A protein and the small-molecule ligand that binds it are described below.
Small molecule (SMILES): CC(=O)N[C@@H]1[C@@H](O)[C@H](O)[C@@H](CO)O[C@H]1O

Binding-site contacts:
Ligand atom C5 contacts residue ASN159 of chain 1.I at 3.7 Å.
Ligand atom O7 contacts residue ASN159 of chain 1.I at 3.3 Å (h-bond).
Ligand atom O5 contacts residue ASN159 of chain 1.I at 2.3 Å (h-bond).
Ligand atom C3 contacts residue ASN159 of chain 1.I at 3.8 Å.
Ligand atom C2 contacts residue ASN159 of chain 1.I at 2.5 Å.
Ligand atom O5 contacts residue ARG154 of chain 1.I at 2.9 Å (salt-bridge).
Ligand atom C6 contacts residue VAL142 of chain 1.I at 4.0 Å (hydrophobic).
Ligand atom C1 contacts residue ARG154 of chain 1.I at 3.7 Å.
Ligand atom N2 contacts residue ASN159 of chain 1.I at 3.0 Å (h-bond).
Ligand atom C4 contacts residue ASN159 of chain 1.I at 4.3 Å.
Ligand atom C1 contacts residue ASN159 of chain 1.I at 1.5 Å.
Ligand atom O6 contacts residue VAL142 of chain 1.I at 3.8 Å.
Ligand atom C5 contacts residue ARG154 of chain 1.I at 3.8 Å.
Ligand atom C8 contacts residue ASN159 of chain 1.I at 4.5 Å.
Ligand atom C7 contacts residue ASN159 of chain 1.I at 3.4 Å.
Ligand atom C6 contacts residue ARG154 of chain 1.I at 3.8 Å.

Sequence of chain 1.I:
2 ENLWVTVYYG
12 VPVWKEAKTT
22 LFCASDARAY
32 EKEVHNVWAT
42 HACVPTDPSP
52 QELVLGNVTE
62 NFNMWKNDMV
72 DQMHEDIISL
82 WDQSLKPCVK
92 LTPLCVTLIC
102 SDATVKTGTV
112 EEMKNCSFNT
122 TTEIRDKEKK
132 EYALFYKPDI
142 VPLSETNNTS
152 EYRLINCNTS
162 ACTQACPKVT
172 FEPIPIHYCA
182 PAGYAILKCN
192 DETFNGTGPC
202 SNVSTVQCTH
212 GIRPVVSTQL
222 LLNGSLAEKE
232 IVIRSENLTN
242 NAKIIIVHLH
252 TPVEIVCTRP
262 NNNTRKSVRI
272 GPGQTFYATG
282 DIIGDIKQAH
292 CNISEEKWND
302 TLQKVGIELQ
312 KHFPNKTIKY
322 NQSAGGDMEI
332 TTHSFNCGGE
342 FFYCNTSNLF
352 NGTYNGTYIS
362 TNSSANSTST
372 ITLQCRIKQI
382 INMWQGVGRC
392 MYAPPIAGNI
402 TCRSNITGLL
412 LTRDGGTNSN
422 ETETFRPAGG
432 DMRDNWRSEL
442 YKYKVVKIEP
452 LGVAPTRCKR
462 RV